A small-molecule ligand and the protein it binds are described below.
Small molecule (SMILES): O=c1ccn([C@@H]2O[C@H](CO)[C@@H](OP(=O)(O)O)[C@H]2F)c(=O)[nH]1

Sequence of chain 1.A:
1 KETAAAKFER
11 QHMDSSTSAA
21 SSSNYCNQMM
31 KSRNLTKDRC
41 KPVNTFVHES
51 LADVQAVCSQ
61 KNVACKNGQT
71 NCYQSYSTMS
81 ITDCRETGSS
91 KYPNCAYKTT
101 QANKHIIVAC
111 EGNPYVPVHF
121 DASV

Binding-site contacts:
Ligand atom O4 contacts residue THR45 of chain 1.A at 3.8 Å.
Ligand atom C4 contacts residue ALA122 of chain 1.A at 4.0 Å (hydrophobic).
Ligand atom O2 contacts residue ASN44 of chain 1.A at 3.1 Å.
Ligand atom O3P contacts residue HIS12 of chain 1.A at 2.8 Å (h-bond).
Ligand atom O2P contacts residue LYS41 of chain 1.A at 4.0 Å.
Ligand atom P contacts residue HIS119 of chain 1.A at 3.6 Å.
Ligand atom O4 contacts residue PHE120 of chain 1.A at 3.6 Å.
Ligand atom O2P contacts residue GLN11 of chain 1.A at 2.9 Å (h-bond).
Ligand atom C6 contacts residue PHE120 of chain 1.A at 3.9 Å (hydrophobic).
Ligand atom O2 contacts residue HIS12 of chain 1.A at 3.5 Å.
Ligand atom N3 contacts residue PHE120 of chain 1.A at 3.2 Å.
Ligand atom N1 contacts residue PHE120 of chain 1.A at 3.9 Å.
Ligand atom O5' contacts residue HIS119 of chain 1.A at 3.3 Å.
Ligand atom O2 contacts residue PHE120 of chain 1.A at 3.9 Å.
Ligand atom O1P contacts residue HIS119 of chain 1.A at 2.6 Å (h-bond).
Ligand atom O3' contacts residue LYS41 of chain 1.A at 3.5 Å (salt-bridge).
Ligand atom C2' contacts residue PHE120 of chain 1.A at 3.5 Å (hydrophobic).
Ligand atom N1 contacts residue VAL43 of chain 1.A at 4.0 Å.
Ligand atom O3P contacts residue GLN11 of chain 1.A at 3.9 Å.
Ligand atom O2 contacts residue VAL43 of chain 1.A at 4.0 Å.
Ligand atom C3' contacts residue PHE120 of chain 1.A at 3.9 Å (hydrophobic).
Ligand atom F2' contacts residue LYS41 of chain 1.A at 2.8 Å.
Ligand atom C4 contacts residue PHE120 of chain 1.A at 3.7 Å (hydrophobic).
Ligand atom F2' contacts residue ASN44 of chain 1.A at 3.6 Å.
Ligand atom C2 contacts residue THR45 of chain 1.A at 3.4 Å.
Ligand atom O4 contacts residue SER123 of chain 1.A at 4.0 Å.
Ligand atom C2' contacts residue LYS41 of chain 1.A at 3.8 Å.
Ligand atom N3 contacts residue THR45 of chain 1.A at 2.8 Å (h-bond).
Ligand atom C2 contacts residue PHE120 of chain 1.A at 3.6 Å (hydrophobic).
Ligand atom O3P contacts residue PHE120 of chain 1.A at 3.1 Å (h-bond).
Ligand atom C2 contacts residue ASN44 of chain 1.A at 3.9 Å.
Ligand atom O4 contacts residue ALA122 of chain 1.A at 3.5 Å.
Ligand atom C2' contacts residue HIS12 of chain 1.A at 3.5 Å.
Ligand atom O2 contacts residue THR45 of chain 1.A at 2.6 Å (h-bond).
Ligand atom O3P contacts residue HIS119 of chain 1.A at 3.6 Å.
Ligand atom C5 contacts residue ASP121 of chain 1.A at 3.5 Å.
Ligand atom C1' contacts residue VAL43 of chain 1.A at 3.2 Å (hydrophobic).
Ligand atom F2' contacts residue HIS12 of chain 1.A at 2.7 Å.
Ligand atom P contacts residue GLN11 of chain 1.A at 3.9 Å.
Ligand atom C4 contacts residue THR45 of chain 1.A at 3.8 Å.